The small molecule below binds the protein below.
Small molecule (SMILES): CCCN(CCC)C(=O)c1cc(C)cc(C(=O)N[C@@H](Cc2cc(F)cc(F)c2)[C@H](O)[C@H]2CN(Cc3ccccc3)CCN2)c1

Binding-site contacts:
Ligand atom C10 contacts residue GLN135 of chain 1.A at 3.5 Å.
Ligand atom C30 contacts residue THR134 of chain 1.A at 3.5 Å.
Ligand atom C3 contacts residue GLY292 of chain 1.A at 3.5 Å.
Ligand atom C11 contacts residue GLN135 of chain 1.A at 3.6 Å.
Ligand atom C5 contacts residue THR134 of chain 1.A at 3.5 Å.
Ligand atom C34 contacts residue ILE188 of chain 1.A at 3.4 Å (hydrophobic).
Ligand atom O1 contacts residue THR294 of chain 1.A at 2.8 Å (h-bond).
Ligand atom C17 contacts residue ASP94 of chain 1.A at 3.6 Å.
Ligand atom C12 contacts residue GLY73 of chain 1.A at 3.4 Å.
Ligand atom N3 contacts residue GLY96 of chain 1.A at 2.9 Å (h-bond).
Ligand atom N4 contacts residue THR134 of chain 1.A at 2.8 Å (h-bond).
Ligand atom C8 contacts residue GLY73 of chain 1.A at 3.4 Å.
Ligand atom C20 contacts residue LEU92 of chain 1.A at 3.6 Å (hydrophobic).
Ligand atom C5 contacts residue GLN135 of chain 1.A at 3.5 Å.
Ligand atom C18 contacts residue GLY292 of chain 1.A at 3.5 Å.
Ligand atom N2 contacts residue GLY292 of chain 1.A at 3.0 Å (h-bond).
Ligand atom C26 contacts residue THR134 of chain 1.A at 3.6 Å.
Ligand atom C33 contacts residue TYR260 of chain 1.A at 3.5 Å (hydrophobic).
Ligand atom F2 contacts residue PHE170 of chain 1.A at 3.2 Å.
Ligand atom O2 contacts residue THR134 of chain 1.A at 2.8 Å (h-bond).
Ligand atom C23 contacts residue PHE170 of chain 1.A at 3.6 Å (hydrophobic).
Ligand atom C8 contacts residue THR294 of chain 1.A at 3.2 Å.
Ligand atom C23 contacts residue GLN135 of chain 1.A at 3.5 Å.
Ligand atom C32 contacts residue TYR260 of chain 1.A at 3.1 Å (hydrophobic).
Ligand atom O2 contacts residue TYR133 of chain 1.A at 3.5 Å.
Ligand atom C18 contacts residue ASP94 of chain 1.A at 3.4 Å.
Ligand atom C13 contacts residue GLY292 of chain 1.A at 3.6 Å.
Ligand atom C29 contacts residue ASP290 of chain 1.A at 3.3 Å.
Ligand atom O2 contacts residue GLN135 of chain 1.A at 3.2 Å (h-bond).
Ligand atom F1 contacts residue TRP177 of chain 1.A at 3.4 Å.
Ligand atom N3 contacts residue ASP290 of chain 1.A at 2.7 Å (salt-bridge).
Ligand atom C12 contacts residue THR294 of chain 1.A at 3.6 Å.
Ligand atom F1 contacts residue ILE172 of chain 1.A at 3.6 Å.
Ligand atom C25 contacts residue ASP290 of chain 1.A at 3.4 Å.
Ligand atom O3 contacts residue ASP94 of chain 1.A at 2.6 Å (salt-bridge).
Ligand atom C29 contacts residue GLY96 of chain 1.A at 3.5 Å.
Ligand atom F2 contacts residue GLN135 of chain 1.A at 3.0 Å.
Ligand atom O3 contacts residue SER97 of chain 1.A at 3.4 Å.
Ligand atom O3 contacts residue GLY96 of chain 1.A at 3.2 Å (h-bond).
Ligand atom C20 contacts residue GLY292 of chain 1.A at 3.3 Å.

Sequence of chain 1.A:
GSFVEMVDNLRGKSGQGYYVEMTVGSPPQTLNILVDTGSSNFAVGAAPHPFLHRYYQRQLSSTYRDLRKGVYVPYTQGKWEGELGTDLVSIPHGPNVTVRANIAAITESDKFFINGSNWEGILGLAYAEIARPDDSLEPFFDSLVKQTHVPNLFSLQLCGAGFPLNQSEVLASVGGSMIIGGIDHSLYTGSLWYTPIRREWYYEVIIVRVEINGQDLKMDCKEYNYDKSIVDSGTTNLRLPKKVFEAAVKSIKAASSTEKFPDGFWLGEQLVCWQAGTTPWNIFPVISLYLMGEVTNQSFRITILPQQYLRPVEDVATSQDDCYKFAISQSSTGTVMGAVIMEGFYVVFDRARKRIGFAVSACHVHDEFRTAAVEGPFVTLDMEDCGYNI